Binding-site contacts:
Ligand atom C20 contacts residue VAL38 of chain 1.A at 4.1 Å (hydrophobic).
Ligand atom C05 contacts residue ILE95 of chain 1.A at 4.5 Å (hydrophobic).
Ligand atom C13 contacts residue VAL38 of chain 1.A at 4.2 Å (hydrophobic).
Ligand atom N18 contacts residue TYR46 of chain 1.A at 4.2 Å.
Ligand atom S07 contacts residue TRP32 of chain 1.A at 4.0 Å.
Ligand atom C14 contacts residue ILE95 of chain 1.A at 4.0 Å (hydrophobic).
Ligand atom N18 contacts residue VAL38 of chain 1.A at 4.3 Å.
Ligand atom C17 contacts residue PHE88 of chain 1.A at 4.3 Å (hydrophobic).
Ligand atom N19 contacts residue PRO33 of chain 1.A at 4.1 Å.
Ligand atom O10 contacts residue VAL38 of chain 1.A at 3.5 Å.
Ligand atom C20 contacts residue ILE95 of chain 1.A at 4.2 Å (hydrophobic).
Ligand atom C15 contacts residue ILE95 of chain 1.A at 4.2 Å (hydrophobic).
Ligand atom N19 contacts residue ILE95 of chain 1.A at 4.0 Å.
Ligand atom C05 contacts residue TRP32 of chain 1.A at 4.1 Å (hydrophobic).
Ligand atom C09 contacts residue VAL38 of chain 1.A at 3.9 Å (hydrophobic).
Ligand atom C08 contacts residue LEU36 of chain 1.A at 4.4 Å (hydrophobic).
Ligand atom C12 contacts residue PRO33 of chain 1.A at 4.0 Å (hydrophobic).
Ligand atom C13 contacts residue ILE95 of chain 1.A at 3.9 Å (hydrophobic).
Ligand atom C15 contacts residue VAL43 of chain 1.A at 4.1 Å (hydrophobic).
Ligand atom N11 contacts residue PRO33 of chain 1.A at 3.1 Å (h-bond).
Ligand atom C16 contacts residue PHE88 of chain 1.A at 3.3 Å (hydrophobic).
Ligand atom C12 contacts residue ILE95 of chain 1.A at 4.2 Å (hydrophobic).
Ligand atom C17 contacts residue ASN89 of chain 1.A at 3.6 Å.
Ligand atom N18 contacts residue ILE95 of chain 1.A at 4.0 Å.
Ligand atom C17 contacts residue ILE95 of chain 1.A at 4.3 Å (hydrophobic).
Ligand atom C14 contacts residue VAL43 of chain 1.A at 4.5 Å (hydrophobic).
Ligand atom N18 contacts residue ASN89 of chain 1.A at 3.2 Å (h-bond).
Ligand atom C16 contacts residue VAL43 of chain 1.A at 4.4 Å (hydrophobic).
Ligand atom C08 contacts residue PRO33 of chain 1.A at 3.8 Å (hydrophobic).
Ligand atom C12 contacts residue VAL38 of chain 1.A at 3.8 Å (hydrophobic).
Ligand atom C09 contacts residue PRO33 of chain 1.A at 3.8 Å (hydrophobic).
Ligand atom C20 contacts residue PHE34 of chain 1.A at 3.9 Å (hydrophobic).
Ligand atom S07 contacts residue PRO33 of chain 1.A at 4.0 Å.
Ligand atom N19 contacts residue VAL38 of chain 1.A at 3.8 Å.
Ligand atom N11 contacts residue VAL38 of chain 1.A at 4.1 Å.
Ligand atom C16 contacts residue ASN89 of chain 1.A at 3.5 Å.
Ligand atom C20 contacts residue PRO33 of chain 1.A at 3.3 Å (hydrophobic).
Ligand atom C15 contacts residue ASN89 of chain 1.A at 4.2 Å.
Ligand atom N19 contacts residue ASN89 of chain 1.A at 4.2 Å.
Ligand atom C17 contacts residue TYR46 of chain 1.A at 4.4 Å (hydrophobic).

The small molecule below binds the protein below.
Small molecule (SMILES): COc1ccc(SCC(=O)Nc2c3c(nn2C)CCC3)cc1

Sequence of chain 1.A:
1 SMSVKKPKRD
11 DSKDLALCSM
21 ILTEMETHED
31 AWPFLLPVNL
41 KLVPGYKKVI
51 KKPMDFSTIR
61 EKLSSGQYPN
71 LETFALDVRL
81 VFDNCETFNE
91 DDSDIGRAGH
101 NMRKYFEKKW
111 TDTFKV